Sequence of chain 2.A:
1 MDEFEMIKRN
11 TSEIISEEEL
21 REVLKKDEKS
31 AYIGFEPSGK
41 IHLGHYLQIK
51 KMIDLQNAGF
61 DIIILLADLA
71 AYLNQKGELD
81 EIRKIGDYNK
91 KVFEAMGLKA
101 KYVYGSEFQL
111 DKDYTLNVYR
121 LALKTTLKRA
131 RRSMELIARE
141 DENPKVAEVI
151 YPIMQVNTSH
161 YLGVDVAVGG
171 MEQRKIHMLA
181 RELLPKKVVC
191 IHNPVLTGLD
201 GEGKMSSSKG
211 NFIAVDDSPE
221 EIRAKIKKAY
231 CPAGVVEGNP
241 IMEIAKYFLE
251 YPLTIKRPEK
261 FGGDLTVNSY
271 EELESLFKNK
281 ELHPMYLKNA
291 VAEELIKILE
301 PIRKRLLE

Binding-site contacts:
Ligand atom O contacts residue ILE137 of chain 2.A at 3.9 Å.
Ligand atom CE contacts residue GLN155 of chain 2.A at 3.7 Å.
Ligand atom CE contacts residue LEU65 of chain 2.A at 3.6 Å (hydrophobic).
Ligand atom CB contacts residue GLY34 of chain 2.A at 3.7 Å.
Ligand atom CB contacts residue GLU36 of chain 2.A at 3.9 Å.
Ligand atom IE contacts residue GLN155 of chain 2.A at 3.6 Å.
Ligand atom CA contacts residue GLN173 of chain 2.A at 3.5 Å.
Ligand atom OF contacts residue THR158 of chain 2.A at 2.8 Å (h-bond).
Ligand atom N contacts residue GLN155 of chain 2.A at 2.9 Å (h-bond).
Ligand atom IE contacts residue GLN109 of chain 2.A at 3.5 Å.
Ligand atom OXT contacts residue GLU36 of chain 2.A at 3.2 Å (salt-bridge).
Ligand atom CF contacts residue LEU65 of chain 2.A at 3.5 Å (hydrophobic).
Ligand atom CH contacts residue GLY34 of chain 2.A at 3.4 Å.
Ligand atom CD contacts residue ALA70 of chain 2.A at 3.8 Å (hydrophobic).
Ligand atom IE contacts residue THR158 of chain 2.A at 3.6 Å.
Ligand atom CF contacts residue GLN155 of chain 2.A at 3.4 Å.
Ligand atom CA contacts residue GLY34 of chain 2.A at 4.0 Å.
Ligand atom OF contacts residue GLN155 of chain 2.A at 3.5 Å.
Ligand atom CF contacts residue TYR32 of chain 2.A at 3.4 Å (hydrophobic).
Ligand atom N contacts residue GLN173 of chain 2.A at 2.8 Å (h-bond).
Ligand atom OXT contacts residue PHE35 of chain 2.A at 3.8 Å.
Ligand atom CH contacts residue GLN155 of chain 2.A at 3.8 Å.
Ligand atom CG contacts residue TYR32 of chain 2.A at 3.3 Å (hydrophobic).
Ligand atom CG contacts residue GLY34 of chain 2.A at 3.7 Å.
Ligand atom N contacts residue TYR151 of chain 2.A at 2.8 Å (h-bond).
Ligand atom CC contacts residue ALA67 of chain 2.A at 3.9 Å (hydrophobic).
Ligand atom CD contacts residue GLN155 of chain 2.A at 3.7 Å.
Ligand atom OF contacts residue TYR32 of chain 2.A at 2.6 Å (h-bond).
Ligand atom C contacts residue TYR151 of chain 2.A at 3.6 Å (hydrophobic).
Ligand atom CB contacts residue TYR151 of chain 2.A at 3.5 Å (hydrophobic).
Ligand atom C contacts residue GLN173 of chain 2.A at 3.6 Å.
Ligand atom IE contacts residue ALA70 of chain 2.A at 4.0 Å.
Ligand atom CD contacts residue ALA67 of chain 2.A at 3.5 Å (hydrophobic).
Ligand atom CC contacts residue GLY34 of chain 2.A at 4.0 Å.
Ligand atom CG contacts residue GLN155 of chain 2.A at 3.7 Å.
Ligand atom O contacts residue GLN173 of chain 2.A at 3.0 Å (h-bond).
Ligand atom CA contacts residue TYR151 of chain 2.A at 3.4 Å (hydrophobic).
Ligand atom OF contacts residue LEU65 of chain 2.A at 3.5 Å.
Ligand atom CC contacts residue GLN155 of chain 2.A at 3.8 Å.
Ligand atom O contacts residue TYR151 of chain 2.A at 3.6 Å (h-bond).

The protein below binds the small molecule below.
Small molecule (SMILES): N[C@@H](Cc1ccc(O)c(I)c1)C(=O)O